Binding-site contacts:
Ligand atom C5 contacts residue ASN275 of chain 6.A at 3.5 Å.
Ligand atom C5 contacts residue PRO274 of chain 6.A at 3.9 Å (hydrophobic).
Ligand atom O3 contacts residue ASP91 of chain 6.C at 4.0 Å.
Ligand atom N5 contacts residue PRO231 of chain 6.C at 2.9 Å (h-bond).
Ligand atom O6 contacts residue ASP91 of chain 6.C at 3.3 Å.
Ligand atom C5 contacts residue PRO231 of chain 6.C at 3.6 Å (hydrophobic).
Ligand atom C11 contacts residue ILE233 of chain 6.C at 3.8 Å (hydrophobic).
Ligand atom O7 contacts residue SER180 of chain 6.C at 3.7 Å.
Ligand atom O4 contacts residue ARG95 of chain 6.C at 3.6 Å.
Ligand atom C4 contacts residue ASN275 of chain 6.A at 3.8 Å.
Ligand atom O7 contacts residue PRO274 of chain 6.A at 3.4 Å.
Ligand atom O4 contacts residue ASP232 of chain 6.C at 2.8 Å (salt-bridge).
Ligand atom C11 contacts residue PRO231 of chain 6.C at 4.0 Å (hydrophobic).
Ligand atom O1B contacts residue ARG104 of chain 6.C at 2.8 Å (salt-bridge).
Ligand atom O3 contacts residue PRO274 of chain 6.A at 3.9 Å.
Ligand atom O4 contacts residue ASP91 of chain 6.C at 2.8 Å (salt-bridge).
Ligand atom N5 contacts residue ASN275 of chain 6.A at 3.5 Å (h-bond).
Ligand atom C4 contacts residue PRO231 of chain 6.C at 3.4 Å (hydrophobic).
Ligand atom O4 contacts residue PRO231 of chain 6.C at 3.8 Å.
Ligand atom C11 contacts residue GLY234 of chain 6.C at 3.9 Å.
Ligand atom C6 contacts residue ASP91 of chain 6.C at 3.9 Å.
Ligand atom O3 contacts residue GLY282 of chain 6.A at 3.4 Å.
Ligand atom O10 contacts residue ARG270 of chain 6.A at 4.0 Å.
Ligand atom C1 contacts residue ARG104 of chain 6.C at 3.7 Å.
Ligand atom C3 contacts residue ARG95 of chain 6.C at 3.9 Å.
Ligand atom O10 contacts residue ASN275 of chain 6.A at 2.9 Å (h-bond).
Ligand atom C10 contacts residue PRO231 of chain 6.C at 3.9 Å (hydrophobic).
Ligand atom O4 contacts residue ASN275 of chain 6.A at 3.0 Å (h-bond).
Ligand atom C3 contacts residue PRO274 of chain 6.A at 4.1 Å (hydrophobic).
Ligand atom C4 contacts residue ASP91 of chain 6.C at 3.3 Å.
Ligand atom C10 contacts residue ASN275 of chain 6.A at 3.2 Å.
Ligand atom O6 contacts residue PRO274 of chain 6.A at 3.7 Å.
Ligand atom C3 contacts residue ASP232 of chain 6.C at 4.1 Å.
Ligand atom C4 contacts residue ASP232 of chain 6.C at 3.5 Å.
Ligand atom C3 contacts residue ARG104 of chain 6.C at 3.9 Å.
Ligand atom C11 contacts residue ASP232 of chain 6.C at 3.8 Å.
Ligand atom C4 contacts residue ARG104 of chain 6.C at 4.0 Å.
Ligand atom C3 contacts residue PRO274 of chain 6.A at 3.8 Å (hydrophobic).
Ligand atom C6 contacts residue PRO231 of chain 6.C at 4.0 Å (hydrophobic).
Ligand atom C4 contacts residue PRO274 of chain 6.A at 4.0 Å (hydrophobic).

This small molecule binds to this protein.
Small molecule (SMILES): CC(=O)N[C@@H]1[C@@H](O)[C@H](O[C@@H]2O[C@H](CO[C@]3(C(=O)O)C[C@H](O)[C@@H](NC(C)=O)[C@H]([C@H](O)[C@H](O)CO)O3)[C@H](O)[C@H](O)[C@H]2O)[C@@H](CO)O[C@H]1O

Sequence of chain 6.C:
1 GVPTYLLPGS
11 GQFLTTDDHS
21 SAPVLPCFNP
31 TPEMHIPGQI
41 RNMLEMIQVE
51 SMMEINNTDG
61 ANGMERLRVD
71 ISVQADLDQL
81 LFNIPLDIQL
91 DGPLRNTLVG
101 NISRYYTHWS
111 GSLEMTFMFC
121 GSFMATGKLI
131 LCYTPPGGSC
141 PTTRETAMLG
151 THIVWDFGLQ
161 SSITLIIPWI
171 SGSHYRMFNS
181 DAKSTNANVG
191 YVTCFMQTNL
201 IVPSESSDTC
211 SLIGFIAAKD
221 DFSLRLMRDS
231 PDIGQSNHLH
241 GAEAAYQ

Sequence of chain 6.A:
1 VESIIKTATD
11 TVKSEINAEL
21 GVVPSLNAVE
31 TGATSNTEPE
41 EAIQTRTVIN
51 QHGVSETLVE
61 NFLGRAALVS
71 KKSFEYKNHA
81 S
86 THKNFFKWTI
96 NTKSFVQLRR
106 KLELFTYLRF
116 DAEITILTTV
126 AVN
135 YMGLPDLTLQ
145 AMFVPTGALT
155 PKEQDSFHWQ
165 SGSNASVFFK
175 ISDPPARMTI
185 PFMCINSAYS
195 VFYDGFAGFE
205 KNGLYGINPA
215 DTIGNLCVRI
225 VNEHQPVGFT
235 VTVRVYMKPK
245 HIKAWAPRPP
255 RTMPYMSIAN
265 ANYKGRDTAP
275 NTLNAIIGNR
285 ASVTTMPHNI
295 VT